Sequence of chain 1.D:
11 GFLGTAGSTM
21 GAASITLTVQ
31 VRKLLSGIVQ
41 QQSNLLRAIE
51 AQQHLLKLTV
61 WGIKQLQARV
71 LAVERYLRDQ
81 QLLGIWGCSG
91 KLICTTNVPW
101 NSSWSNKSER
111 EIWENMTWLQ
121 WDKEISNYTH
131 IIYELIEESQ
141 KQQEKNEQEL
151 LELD

The small molecule below binds the protein below.
Small molecule (SMILES): CC(=O)N[C@@H]1[C@@H](O)[C@H](O)[C@@H](CO)O[C@H]1O

Binding-site contacts:
Ligand atom C2 contacts residue ASN101 of chain 1.D at 2.5 Å.
Ligand atom N2 contacts residue ASN101 of chain 1.D at 2.9 Å (h-bond).
Ligand atom C1 contacts residue ASN101 of chain 1.D at 1.4 Å.
Ligand atom C1 contacts residue SER103 of chain 1.D at 4.0 Å.
Ligand atom C5 contacts residue ASN101 of chain 1.D at 3.7 Å.
Ligand atom O7 contacts residue ILE131 of chain 1.D at 4.3 Å.
Ligand atom O7 contacts residue ASN101 of chain 1.D at 3.1 Å (h-bond).
Ligand atom O5 contacts residue SER103 of chain 1.D at 3.9 Å.
Ligand atom O7 contacts residue SER103 of chain 1.D at 4.0 Å.
Ligand atom C7 contacts residue ASN101 of chain 1.D at 3.1 Å.
Ligand atom C3 contacts residue ASN101 of chain 1.D at 3.8 Å.
Ligand atom C4 contacts residue ASN101 of chain 1.D at 4.2 Å.
Ligand atom C8 contacts residue ILE131 of chain 1.D at 4.3 Å (hydrophobic).
Ligand atom O5 contacts residue ASN101 of chain 1.D at 2.4 Å (h-bond).
Ligand atom C8 contacts residue ASN101 of chain 1.D at 4.3 Å.